Binding-site contacts:
Ligand atom C3 contacts residue UDP1 of chain 1.D at 3.7 Å.
Ligand atom C4F contacts residue LEU272 of chain 1.A at 4.0 Å (hydrophobic).
Ligand atom O6 contacts residue PHE179 of chain 1.A at 3.5 Å.
Ligand atom C16 contacts residue PHE179 of chain 1.A at 3.9 Å (hydrophobic).
Ligand atom C11 contacts residue HIS176 of chain 1.A at 4.0 Å.
Ligand atom O1 contacts residue HIS176 of chain 1.A at 3.4 Å (h-bond).
Ligand atom C4 contacts residue TRP243 of chain 1.A at 3.6 Å (hydrophobic).
Ligand atom C14 contacts residue GLY178 of chain 1.A at 3.8 Å.
Ligand atom O2F contacts residue UDP1 of chain 1.D at 2.7 Å (h-bond).
Ligand atom C6 contacts residue GLU246 of chain 1.A at 3.5 Å.
Ligand atom C3F contacts residue HIS291 of chain 1.A at 4.0 Å.
Ligand atom C6 contacts residue TRP243 of chain 1.A at 3.5 Å (hydrophobic).
Ligand atom O4 contacts residue HIS176 of chain 1.A at 2.9 Å.
Ligand atom C6 contacts residue PHE179 of chain 1.A at 4.0 Å (hydrophobic).
Ligand atom C5 contacts residue HIS176 of chain 1.A at 3.9 Å.
Ligand atom C14 contacts residue PHE179 of chain 1.A at 3.8 Å (hydrophobic).
Ligand atom C4 contacts residue GLU246 of chain 1.A at 3.5 Å.
Ligand atom C6 contacts residue TYR207 of chain 1.A at 3.7 Å (hydrophobic).
Ligand atom C2F contacts residue UDP1 of chain 1.D at 3.3 Å.
Ligand atom C1 contacts residue HIS176 of chain 1.A at 3.8 Å.
Ligand atom O4F contacts residue ASP269 of chain 1.A at 2.6 Å (salt-bridge).
Ligand atom C4F contacts residue ASP269 of chain 1.A at 3.2 Å.
Ligand atom C6 contacts residue THR188 of chain 1.A at 3.3 Å.
Ligand atom C2 contacts residue HIS176 of chain 1.A at 3.8 Å.
Ligand atom C1F contacts residue UDP1 of chain 1.D at 3.7 Å.
Ligand atom C2F contacts residue HIS291 of chain 1.A at 3.8 Å.
Ligand atom C3 contacts residue TRP243 of chain 1.A at 3.8 Å (hydrophobic).
Ligand atom C12 contacts residue LEU272 of chain 1.A at 3.8 Å (hydrophobic).
Ligand atom O5 contacts residue HIS176 of chain 1.A at 3.2 Å.
Ligand atom O2F contacts residue HIS291 of chain 1.A at 2.8 Å.
Ligand atom O6 contacts residue THR188 of chain 1.A at 2.7 Å (h-bond).
Ligand atom O4F contacts residue ALA286 of chain 1.A at 3.9 Å.
Ligand atom O5 contacts residue PHE179 of chain 1.A at 3.8 Å.
Ligand atom C6F contacts residue PRO177 of chain 1.A at 4.0 Å (hydrophobic).
Ligand atom C5 contacts residue TRP243 of chain 1.A at 3.6 Å (hydrophobic).
Ligand atom C6F contacts residue ASP269 of chain 1.A at 3.8 Å.
Ligand atom O4 contacts residue GLU246 of chain 1.A at 2.6 Å (salt-bridge).
Ligand atom C4 contacts residue HIS176 of chain 1.A at 3.9 Å.
Ligand atom O3F contacts residue HIS291 of chain 1.A at 3.2 Å.
Ligand atom O6 contacts residue TRP243 of chain 1.A at 3.4 Å (h-bond).

A small-molecule ligand and the protein it binds are described below.
Small molecule (SMILES): CCCCCCCCO[C@@H]1O[C@H](CO)[C@H](O)C[C@H]1O[C@@H]1O[C@@H](C)[C@@H](O)[C@@H](O)[C@@H]1O

Sequence of chain 1.A:
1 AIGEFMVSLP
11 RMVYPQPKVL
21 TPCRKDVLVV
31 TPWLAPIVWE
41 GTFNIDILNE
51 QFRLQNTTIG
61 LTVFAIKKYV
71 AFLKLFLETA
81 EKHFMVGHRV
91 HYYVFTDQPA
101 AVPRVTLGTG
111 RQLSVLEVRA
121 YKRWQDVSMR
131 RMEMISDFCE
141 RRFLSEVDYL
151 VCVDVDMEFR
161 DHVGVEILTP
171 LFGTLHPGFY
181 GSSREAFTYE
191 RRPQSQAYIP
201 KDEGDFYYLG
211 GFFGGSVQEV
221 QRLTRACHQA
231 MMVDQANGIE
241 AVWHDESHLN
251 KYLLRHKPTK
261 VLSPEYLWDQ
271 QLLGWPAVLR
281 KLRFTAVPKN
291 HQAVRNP